Binding-site contacts:
Ligand atom C7 contacts residue ASN119 of chain 1.B at 3.2 Å.
Ligand atom C6 contacts residue VAL311 of chain 2.A at 3.9 Å (hydrophobic).
Ligand atom O6 contacts residue THR374 of chain 2.A at 3.7 Å.
Ligand atom O5 contacts residue VAL311 of chain 2.A at 3.8 Å.
Ligand atom C2 contacts residue ASN119 of chain 1.B at 2.3 Å.
Ligand atom C5 contacts residue GLN310 of chain 2.A at 3.9 Å.
Ligand atom O4 contacts residue GLN310 of chain 2.A at 3.9 Å.
Ligand atom O3 contacts residue ASN312 of chain 2.A at 2.9 Å (h-bond).
Ligand atom O5 contacts residue THR374 of chain 2.A at 3.5 Å.
Ligand atom O4 contacts residue ARG313 of chain 2.A at 3.3 Å (salt-bridge).
Ligand atom O5 contacts residue ASN119 of chain 1.B at 2.4 Å (h-bond).
Ligand atom O3 contacts residue GLN310 of chain 2.A at 3.5 Å (h-bond).
Ligand atom O2 contacts residue ASN312 of chain 2.A at 3.9 Å.
Ligand atom O6 contacts residue GLY373 of chain 2.A at 2.9 Å (h-bond).
Ligand atom O6 contacts residue VAL311 of chain 2.A at 3.8 Å.
Ligand atom C5 contacts residue TYR372 of chain 2.A at 3.9 Å (hydrophobic).
Ligand atom C5 contacts residue ASN119 of chain 1.B at 3.7 Å.
Ligand atom C3 contacts residue ASN312 of chain 2.A at 3.6 Å.
Ligand atom C2 contacts residue ARG313 of chain 2.A at 3.8 Å.
Ligand atom O2 contacts residue ARG313 of chain 2.A at 3.3 Å.
Ligand atom O5 contacts residue ASN312 of chain 2.A at 3.9 Å.
Ligand atom C6 contacts residue TYR372 of chain 2.A at 3.4 Å (hydrophobic).
Ligand atom O4 contacts residue ASN312 of chain 2.A at 3.6 Å (h-bond).
Ligand atom O2 contacts residue VAL311 of chain 2.A at 3.6 Å.
Ligand atom C6 contacts residue GLN310 of chain 2.A at 3.5 Å.
Ligand atom N2 contacts residue ASN119 of chain 1.B at 2.8 Å (h-bond).
Ligand atom O2 contacts residue GLN310 of chain 2.A at 2.8 Å (h-bond).
Ligand atom O4 contacts residue ARG313 of chain 2.A at 3.3 Å (salt-bridge).
Ligand atom C4 contacts residue GLN310 of chain 2.A at 3.4 Å.
Ligand atom O3 contacts residue GLN310 of chain 2.A at 3.3 Å (h-bond).
Ligand atom O5 contacts residue GLY373 of chain 2.A at 3.4 Å.
Ligand atom C6 contacts residue ARG313 of chain 2.A at 3.9 Å.
Ligand atom O6 contacts residue TYR372 of chain 2.A at 3.5 Å.
Ligand atom O7 contacts residue ASN119 of chain 1.B at 3.0 Å (h-bond).
Ligand atom C1 contacts residue ASN119 of chain 1.B at 1.4 Å.
Ligand atom C3 contacts residue GLN310 of chain 2.A at 3.5 Å.
Ligand atom C3 contacts residue ASN119 of chain 1.B at 3.7 Å.
Ligand atom C6 contacts residue GLY373 of chain 2.A at 3.5 Å.
Ligand atom O5 contacts residue TYR372 of chain 2.A at 3.9 Å.
Ligand atom C2 contacts residue GLN310 of chain 2.A at 3.7 Å.

Sequence of chain 1.B:
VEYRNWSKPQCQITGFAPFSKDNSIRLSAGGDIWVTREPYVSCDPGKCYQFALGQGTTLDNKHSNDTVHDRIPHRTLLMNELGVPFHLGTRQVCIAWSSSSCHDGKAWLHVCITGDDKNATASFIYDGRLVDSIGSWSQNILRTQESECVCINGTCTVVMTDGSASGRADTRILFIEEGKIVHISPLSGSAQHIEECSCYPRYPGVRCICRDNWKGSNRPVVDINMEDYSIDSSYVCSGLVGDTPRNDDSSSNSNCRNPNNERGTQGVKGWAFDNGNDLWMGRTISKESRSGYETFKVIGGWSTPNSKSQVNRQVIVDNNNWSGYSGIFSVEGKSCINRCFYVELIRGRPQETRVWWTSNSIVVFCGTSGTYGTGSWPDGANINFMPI

This small molecule binds to this protein.
Small molecule (SMILES): CC(=O)N[C@H]1[C@H](O[C@H]2[C@H](O)[C@@H](NC(C)=O)CO[C@@H]2CO)O[C@H](CO)[C@@H](O[C@@H]2O[C@H](CO[C@H]3O[C@H](CO)[C@@H](O)[C@H](O)[C@@H]3O)[C@@H](O)[C@H](O[C@H]3O[C@H](CO)[C@@H](O)[C@H](O)[C@@H]3O)[C@@H]2O)[C@@H]1O

Sequence of chain 2.A:
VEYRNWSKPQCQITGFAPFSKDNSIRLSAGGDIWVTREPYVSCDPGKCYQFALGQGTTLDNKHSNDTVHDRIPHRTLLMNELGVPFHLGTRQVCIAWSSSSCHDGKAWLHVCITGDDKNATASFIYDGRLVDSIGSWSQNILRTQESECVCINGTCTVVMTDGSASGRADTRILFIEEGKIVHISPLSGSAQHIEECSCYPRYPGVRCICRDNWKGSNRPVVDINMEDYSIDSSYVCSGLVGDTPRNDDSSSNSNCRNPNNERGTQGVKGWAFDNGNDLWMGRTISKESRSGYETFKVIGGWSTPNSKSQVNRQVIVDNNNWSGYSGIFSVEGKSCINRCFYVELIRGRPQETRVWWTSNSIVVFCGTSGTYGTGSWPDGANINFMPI